This protein binds this small molecule.
Small molecule (SMILES): C[C@H](CC(=O)O)c1n[nH]c2nc(N)[nH]c(=O)c2c1=O

Binding-site contacts:
Ligand atom C7 contacts residue ARG274 of chain 1.B at 3.7 Å.
Ligand atom C3 contacts residue ARG274 of chain 1.B at 3.2 Å.
Ligand atom N1 contacts residue ASP121 of chain 1.B at 3.2 Å (salt-bridge).
Ligand atom O2 contacts residue ILE45 of chain 1.B at 4.0 Å.
Ligand atom O3 contacts residue GLY236 of chain 1.B at 3.3 Å (h-bond).
Ligand atom O2 contacts residue ARG274 of chain 1.B at 2.8 Å (salt-bridge).
Ligand atom C10 contacts residue ASP204 of chain 1.B at 3.4 Å.
Ligand atom N2 contacts residue ILE142 of chain 1.B at 3.3 Å.
Ligand atom C10 contacts residue ASN140 of chain 1.B at 3.4 Å.
Ligand atom N1 contacts residue ILE142 of chain 1.B at 4.0 Å.
Ligand atom C7 contacts residue ASP121 of chain 1.B at 4.0 Å.
Ligand atom N4 contacts residue MET165 of chain 1.B at 3.7 Å.
Ligand atom N5 contacts residue ASN140 of chain 1.B at 3.1 Å (h-bond).
Ligand atom N5 contacts residue ARG274 of chain 1.B at 4.0 Å.
Ligand atom C6 contacts residue PHE209 of chain 1.B at 4.0 Å (hydrophobic).
Ligand atom O1 contacts residue ARG274 of chain 1.B at 3.1 Å (salt-bridge).
Ligand atom N4 contacts residue ASP204 of chain 1.B at 2.8 Å (salt-bridge).
Ligand atom C9 contacts residue LYS240 of chain 1.B at 3.9 Å.
Ligand atom C9 contacts residue ARG274 of chain 1.B at 3.4 Å.
Ligand atom N3 contacts residue ASP204 of chain 1.B at 3.1 Å (salt-bridge).
Ligand atom N2 contacts residue ARG274 of chain 1.B at 3.6 Å (salt-bridge).
Ligand atom C9 contacts residue PHE209 of chain 1.B at 3.5 Å (hydrophobic).
Ligand atom N3 contacts residue ASN140 of chain 1.B at 2.5 Å (h-bond).
Ligand atom C2 contacts residue PHE209 of chain 1.B at 3.5 Å (hydrophobic).
Ligand atom O3 contacts residue PHE209 of chain 1.B at 3.7 Å.
Ligand atom O4 contacts residue PHE209 of chain 1.B at 3.4 Å.
Ligand atom C6 contacts residue ARG274 of chain 1.B at 3.5 Å.
Ligand atom C8 contacts residue PHE209 of chain 1.B at 3.8 Å (hydrophobic).
Ligand atom O3 contacts residue LYS240 of chain 1.B at 3.3 Å (salt-bridge).
Ligand atom C5 contacts residue ARG274 of chain 1.B at 4.0 Å.
Ligand atom O4 contacts residue LYS240 of chain 1.B at 2.7 Å (salt-bridge).
Ligand atom C5 contacts residue MET165 of chain 1.B at 3.9 Å (hydrophobic).
Ligand atom O4 contacts residue ARG274 of chain 1.B at 3.7 Å.
Ligand atom C7 contacts residue ILE142 of chain 1.B at 3.5 Å (hydrophobic).
Ligand atom N3 contacts residue ILE163 of chain 1.B at 3.7 Å.
Ligand atom C8 contacts residue ARG274 of chain 1.B at 3.8 Å.
Ligand atom N1 contacts residue ARG274 of chain 1.B at 3.5 Å (salt-bridge).
Ligand atom N2 contacts residue ASP121 of chain 1.B at 2.9 Å (salt-bridge).
Ligand atom N5 contacts residue ILE142 of chain 1.B at 3.6 Å.
Ligand atom C5 contacts residue ASP204 of chain 1.B at 4.0 Å.

Sequence of chain 1.B:
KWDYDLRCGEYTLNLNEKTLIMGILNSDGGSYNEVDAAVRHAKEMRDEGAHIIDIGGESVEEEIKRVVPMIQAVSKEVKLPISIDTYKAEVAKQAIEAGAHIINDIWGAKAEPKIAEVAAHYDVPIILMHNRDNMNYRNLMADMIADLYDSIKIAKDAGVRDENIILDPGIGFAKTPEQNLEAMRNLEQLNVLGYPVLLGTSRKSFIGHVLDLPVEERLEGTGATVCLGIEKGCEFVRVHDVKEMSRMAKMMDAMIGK